Sequence of chain 1.A:
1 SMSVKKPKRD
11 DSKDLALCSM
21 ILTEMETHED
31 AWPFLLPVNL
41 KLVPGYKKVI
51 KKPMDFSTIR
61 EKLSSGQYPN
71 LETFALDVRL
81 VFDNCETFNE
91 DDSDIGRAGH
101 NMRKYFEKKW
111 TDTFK

This small molecule binds to this protein.
Small molecule (SMILES): CNC(=O)c1scc2c1OCCO2

Binding-site contacts:
Ligand atom C11 contacts residue PRO33 of chain 1.A at 4.4 Å (hydrophobic).
Ligand atom C01 contacts residue ILE95 of chain 1.A at 4.0 Å (hydrophobic).
Ligand atom C04 contacts residue ILE95 of chain 1.A at 3.9 Å (hydrophobic).
Ligand atom C06 contacts residue ILE95 of chain 1.A at 4.1 Å (hydrophobic).
Ligand atom C03 contacts residue VAL38 of chain 1.A at 3.9 Å (hydrophobic).
Ligand atom C01 contacts residue PRO33 of chain 1.A at 3.2 Å (hydrophobic).
Ligand atom O12 contacts residue PRO33 of chain 1.A at 3.8 Å.
Ligand atom C04 contacts residue VAL38 of chain 1.A at 4.1 Å (hydrophobic).
Ligand atom O13 contacts residue ILE95 of chain 1.A at 4.2 Å.
Ligand atom O13 contacts residue TYR46 of chain 1.A at 3.9 Å.
Ligand atom C01 contacts residue VAL38 of chain 1.A at 4.4 Å (hydrophobic).
Ligand atom N02 contacts residue PRO33 of chain 1.A at 3.1 Å (h-bond).
Ligand atom S08 contacts residue PHE88 of chain 1.A at 3.8 Å.
Ligand atom C11 contacts residue ILE95 of chain 1.A at 3.9 Å (hydrophobic).
Ligand atom O13 contacts residue VAL38 of chain 1.A at 4.3 Å.
Ligand atom N02 contacts residue ILE95 of chain 1.A at 3.9 Å.
Ligand atom O12 contacts residue ILE95 of chain 1.A at 3.7 Å.
Ligand atom S08 contacts residue TYR46 of chain 1.A at 4.4 Å.
Ligand atom O13 contacts residue ASN89 of chain 1.A at 2.9 Å (h-bond).
Ligand atom C05 contacts residue VAL38 of chain 1.A at 4.3 Å (hydrophobic).
Ligand atom S08 contacts residue VAL38 of chain 1.A at 4.5 Å.
Ligand atom C04 contacts residue ASN89 of chain 1.A at 4.4 Å.
Ligand atom N02 contacts residue VAL38 of chain 1.A at 3.8 Å.
Ligand atom C05 contacts residue ILE95 of chain 1.A at 3.6 Å (hydrophobic).
Ligand atom C01 contacts residue CYS85 of chain 1.A at 4.5 Å (hydrophobic).
Ligand atom C03 contacts residue ILE95 of chain 1.A at 4.0 Å (hydrophobic).
Ligand atom C03 contacts residue ASN89 of chain 1.A at 3.8 Å.
Ligand atom C07 contacts residue VAL43 of chain 1.A at 3.8 Å (hydrophobic).
Ligand atom C01 contacts residue PHE34 of chain 1.A at 3.4 Å (hydrophobic).
Ligand atom O09 contacts residue VAL43 of chain 1.A at 4.4 Å.
Ligand atom C06 contacts residue VAL43 of chain 1.A at 4.3 Å (hydrophobic).
Ligand atom S08 contacts residue VAL43 of chain 1.A at 4.2 Å.
Ligand atom S08 contacts residue ASN89 of chain 1.A at 4.3 Å.